Sequence of chain 1.A:
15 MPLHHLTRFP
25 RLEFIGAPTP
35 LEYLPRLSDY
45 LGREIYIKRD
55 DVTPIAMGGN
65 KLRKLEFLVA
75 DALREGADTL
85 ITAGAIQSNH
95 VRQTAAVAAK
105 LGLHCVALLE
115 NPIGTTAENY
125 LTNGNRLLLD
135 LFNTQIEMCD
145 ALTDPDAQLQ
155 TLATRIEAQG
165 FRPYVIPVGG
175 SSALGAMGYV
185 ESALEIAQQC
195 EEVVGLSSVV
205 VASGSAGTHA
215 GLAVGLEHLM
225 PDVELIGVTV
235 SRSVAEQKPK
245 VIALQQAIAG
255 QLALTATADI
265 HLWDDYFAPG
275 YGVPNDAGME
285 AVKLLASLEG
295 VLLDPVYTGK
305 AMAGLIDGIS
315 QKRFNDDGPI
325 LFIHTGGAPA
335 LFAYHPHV

Binding-site contacts:
Ligand atom O3P contacts residue SER175 of chain 1.A at 3.6 Å.
Ligand atom ND contacts residue TYR301 of chain 1.A at 3.5 Å (h-bond).
Ligand atom O1P contacts residue GLY208 of chain 1.A at 3.0 Å (h-bond).
Ligand atom C3 contacts residue TYR301 of chain 1.A at 3.6 Å (hydrophobic).
Ligand atom O1P contacts residue ALA210 of chain 1.A at 2.8 Å (h-bond).
Ligand atom C6 contacts residue THR329 of chain 1.A at 3.3 Å.
Ligand atom C2A contacts residue THR329 of chain 1.A at 3.5 Å.
Ligand atom N1 contacts residue THR329 of chain 1.A at 2.7 Å (h-bond).
Ligand atom C2A contacts residue TYR301 of chain 1.A at 3.6 Å (hydrophobic).
Ligand atom C2A contacts residue ASN93 of chain 1.A at 3.4 Å.
Ligand atom O3P contacts residue THR212 of chain 1.A at 3.0 Å (h-bond).
Ligand atom O4P contacts residue ASN64 of chain 1.A at 3.3 Å (h-bond).
Ligand atom O3 contacts residue TYR301 of chain 1.A at 3.6 Å.
Ligand atom C4 contacts residue TYR301 of chain 1.A at 3.5 Å (hydrophobic).
Ligand atom C2 contacts residue TYR301 of chain 1.A at 3.3 Å (hydrophobic).
Ligand atom C2A contacts residue GLY330 of chain 1.A at 3.4 Å.
Ligand atom O contacts residue SER92 of chain 1.A at 3.2 Å (h-bond).
Ligand atom O2P contacts residue LYS65 of chain 1.A at 3.0 Å (salt-bridge).
Ligand atom O2P contacts residue SER209 of chain 1.A at 2.9 Å (h-bond).
Ligand atom C3 contacts residue ASN93 of chain 1.A at 3.6 Å.
Ligand atom O3P contacts residue LYS68 of chain 1.A at 3.6 Å.
Ligand atom O4P contacts residue THR212 of chain 1.A at 3.5 Å (h-bond).
Ligand atom CB contacts residue SER209 of chain 1.A at 3.5 Å.
Ligand atom C6 contacts residue TYR301 of chain 1.A at 3.4 Å (hydrophobic).
Ligand atom C2A contacts residue GLY331 of chain 1.A at 3.6 Å.
Ligand atom O1P contacts residue SER209 of chain 1.A at 3.0 Å (h-bond).
Ligand atom C5 contacts residue ASN64 of chain 1.A at 3.6 Å.
Ligand atom P contacts residue LYS65 of chain 1.A at 3.3 Å.
Ligand atom N contacts residue TYR301 of chain 1.A at 3.0 Å (h-bond).
Ligand atom P contacts residue SER209 of chain 1.A at 3.5 Å.
Ligand atom C contacts residue TYR301 of chain 1.A at 3.6 Å (hydrophobic).
Ligand atom OG contacts residue TYR301 of chain 1.A at 3.7 Å.
Ligand atom N1 contacts residue TYR301 of chain 1.A at 3.2 Å.
Ligand atom O3P contacts residue LYS65 of chain 1.A at 2.9 Å (salt-bridge).
Ligand atom P contacts residue ALA210 of chain 1.A at 3.6 Å.
Ligand atom C2 contacts residue THR329 of chain 1.A at 3.6 Å.
Ligand atom C4A contacts residue LYS65 of chain 1.A at 3.2 Å.
Ligand atom O3 contacts residue ASN93 of chain 1.A at 2.6 Å (h-bond).
Ligand atom C5 contacts residue TYR301 of chain 1.A at 3.5 Å (hydrophobic).
Ligand atom O3P contacts residue GLY211 of chain 1.A at 3.3 Å (h-bond).

The small molecule below binds the protein below.
Small molecule (SMILES): Cc1ncc(COP(=O)(O)O)c(C/N=C2\CONC2=O)c1O